Binding-site contacts:
Ligand atom C6 contacts residue THR159 of chain 1.A at 4.0 Å.
Ligand atom O7 contacts residue PRO213 of chain 1.C at 3.5 Å.
Ligand atom C8 contacts residue ASN157 of chain 1.A at 4.5 Å.
Ligand atom C3 contacts residue TRP214 of chain 1.C at 4.5 Å (hydrophobic).
Ligand atom O5 contacts residue ASN157 of chain 1.A at 2.3 Å (h-bond).
Ligand atom O6 contacts residue THR159 of chain 1.A at 4.1 Å.
Ligand atom C3 contacts residue SER211 of chain 1.C at 4.2 Å.
Ligand atom C2 contacts residue TRP214 of chain 1.C at 4.2 Å (hydrophobic).
Ligand atom C8 contacts residue SER211 of chain 1.C at 4.2 Å.
Ligand atom C4 contacts residue ASN157 of chain 1.A at 4.3 Å.
Ligand atom C5 contacts residue ASN157 of chain 1.A at 3.7 Å.
Ligand atom C7 contacts residue TRP214 of chain 1.C at 4.4 Å (hydrophobic).
Ligand atom C2 contacts residue ASN157 of chain 1.A at 2.5 Å.
Ligand atom C1 contacts residue SER211 of chain 1.C at 3.7 Å.
Ligand atom C4 contacts residue TRP214 of chain 1.C at 4.0 Å (hydrophobic).
Ligand atom C1 contacts residue TRP214 of chain 1.C at 4.1 Å (hydrophobic).
Ligand atom C7 contacts residue SER211 of chain 1.C at 4.0 Å.
Ligand atom C8 contacts residue VAL234 of chain 1.A at 3.9 Å (hydrophobic).
Ligand atom O7 contacts residue ASN157 of chain 1.A at 3.0 Å (h-bond).
Ligand atom C5 contacts residue TRP214 of chain 1.C at 4.1 Å (hydrophobic).
Ligand atom O7 contacts residue TRP214 of chain 1.C at 3.2 Å (h-bond).
Ligand atom N2 contacts residue SER211 of chain 1.C at 3.3 Å (h-bond).
Ligand atom C2 contacts residue SER211 of chain 1.C at 3.9 Å.
Ligand atom O3 contacts residue TRP214 of chain 1.C at 3.8 Å.
Ligand atom C8 contacts residue THR159 of chain 1.A at 3.7 Å.
Ligand atom N2 contacts residue ASN157 of chain 1.A at 3.0 Å (h-bond).
Ligand atom O6 contacts residue TRP214 of chain 1.C at 4.2 Å.
Ligand atom C1 contacts residue ASN157 of chain 1.A at 1.4 Å.
Ligand atom C3 contacts residue ASN157 of chain 1.A at 3.8 Å.
Ligand atom C7 contacts residue ASN157 of chain 1.A at 3.2 Å.

This small molecule binds to this protein.
Small molecule (SMILES): CC(=O)N[C@H]1[C@H](O[C@H]2[C@H](O)[C@@H](NC(C)=O)CO[C@@H]2CO)O[C@H](CO)[C@@H](O[C@@H]2O[C@H](CO)[C@@H](O)[C@H](O)[C@@H]2O)[C@@H]1O

Sequence of chain 1.A:
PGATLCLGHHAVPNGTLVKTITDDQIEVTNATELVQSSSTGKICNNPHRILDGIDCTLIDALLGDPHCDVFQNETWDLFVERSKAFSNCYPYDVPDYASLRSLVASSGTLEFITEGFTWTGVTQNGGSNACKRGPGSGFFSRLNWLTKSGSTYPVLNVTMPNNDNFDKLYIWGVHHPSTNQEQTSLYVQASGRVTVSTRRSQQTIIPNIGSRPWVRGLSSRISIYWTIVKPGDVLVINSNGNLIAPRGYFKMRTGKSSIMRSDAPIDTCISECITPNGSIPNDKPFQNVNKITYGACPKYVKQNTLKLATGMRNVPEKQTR

Sequence of chain 1.C:
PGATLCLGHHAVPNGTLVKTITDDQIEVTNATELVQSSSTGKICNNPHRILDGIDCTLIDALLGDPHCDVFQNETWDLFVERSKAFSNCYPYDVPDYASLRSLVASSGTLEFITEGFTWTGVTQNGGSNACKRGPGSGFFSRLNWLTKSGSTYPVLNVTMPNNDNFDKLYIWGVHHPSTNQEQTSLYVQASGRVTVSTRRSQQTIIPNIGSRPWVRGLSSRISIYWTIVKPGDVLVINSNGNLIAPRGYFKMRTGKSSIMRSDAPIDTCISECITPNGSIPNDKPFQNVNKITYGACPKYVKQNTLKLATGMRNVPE